Sequence of chain 1.A:
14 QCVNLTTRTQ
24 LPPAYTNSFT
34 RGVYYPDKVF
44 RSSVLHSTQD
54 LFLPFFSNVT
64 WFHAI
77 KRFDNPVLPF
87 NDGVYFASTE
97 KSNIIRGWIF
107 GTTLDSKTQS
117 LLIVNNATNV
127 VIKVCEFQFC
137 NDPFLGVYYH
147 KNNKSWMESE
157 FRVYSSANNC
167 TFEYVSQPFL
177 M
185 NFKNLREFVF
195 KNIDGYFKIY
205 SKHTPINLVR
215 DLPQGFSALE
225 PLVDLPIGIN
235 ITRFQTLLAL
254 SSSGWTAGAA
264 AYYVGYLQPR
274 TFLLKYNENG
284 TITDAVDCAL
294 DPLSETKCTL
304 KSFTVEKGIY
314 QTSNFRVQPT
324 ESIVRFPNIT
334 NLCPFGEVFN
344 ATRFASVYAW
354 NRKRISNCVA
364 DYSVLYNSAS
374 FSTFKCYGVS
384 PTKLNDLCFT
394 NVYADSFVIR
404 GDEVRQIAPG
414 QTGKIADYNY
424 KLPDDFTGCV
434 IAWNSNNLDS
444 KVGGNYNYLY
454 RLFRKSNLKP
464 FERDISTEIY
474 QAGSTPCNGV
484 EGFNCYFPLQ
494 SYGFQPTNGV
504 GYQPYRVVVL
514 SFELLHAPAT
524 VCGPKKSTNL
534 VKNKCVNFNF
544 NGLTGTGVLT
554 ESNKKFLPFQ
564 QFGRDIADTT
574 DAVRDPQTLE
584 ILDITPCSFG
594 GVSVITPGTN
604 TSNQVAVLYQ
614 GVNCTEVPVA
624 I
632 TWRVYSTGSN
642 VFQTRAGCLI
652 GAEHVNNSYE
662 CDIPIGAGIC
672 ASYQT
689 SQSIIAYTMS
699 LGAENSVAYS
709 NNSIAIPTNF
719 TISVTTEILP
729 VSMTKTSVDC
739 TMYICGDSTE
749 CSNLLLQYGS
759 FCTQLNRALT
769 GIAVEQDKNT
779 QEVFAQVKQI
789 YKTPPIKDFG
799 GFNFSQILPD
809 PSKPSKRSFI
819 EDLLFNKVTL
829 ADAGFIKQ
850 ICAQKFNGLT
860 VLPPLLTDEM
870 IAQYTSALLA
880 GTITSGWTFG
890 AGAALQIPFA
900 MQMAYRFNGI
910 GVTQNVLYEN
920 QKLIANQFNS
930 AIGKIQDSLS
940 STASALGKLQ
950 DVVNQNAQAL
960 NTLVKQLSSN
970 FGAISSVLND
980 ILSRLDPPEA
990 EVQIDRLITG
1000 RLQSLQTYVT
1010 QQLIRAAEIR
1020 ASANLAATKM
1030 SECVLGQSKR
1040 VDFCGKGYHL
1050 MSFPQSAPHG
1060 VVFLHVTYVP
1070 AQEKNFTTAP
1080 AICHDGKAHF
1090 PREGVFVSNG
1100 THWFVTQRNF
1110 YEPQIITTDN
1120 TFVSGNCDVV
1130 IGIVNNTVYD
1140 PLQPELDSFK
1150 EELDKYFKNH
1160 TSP

Binding-site contacts:
Ligand atom C2 contacts residue ASN137 of chain 1.A at 4.3 Å.
Ligand atom C1 contacts residue ASN137 of chain 1.A at 3.6 Å.
Ligand atom C1 contacts residue ASN17 of chain 1.A at 4.3 Å.
Ligand atom C4 contacts residue ASN137 of chain 1.A at 4.2 Å.
Ligand atom O4 contacts residue ASN137 of chain 1.A at 4.5 Å.
Ligand atom O5 contacts residue ASN137 of chain 1.A at 3.9 Å.
Ligand atom C5 contacts residue ASN137 of chain 1.A at 3.5 Å.
Ligand atom C3 contacts residue ASN137 of chain 1.A at 4.0 Å.

This protein binds this small molecule.
Small molecule (SMILES): CC(=O)N[C@H]1[C@H](O[C@H]2[C@H](O)[C@@H](NC(C)=O)CO[C@@H]2CO)O[C@H](CO)[C@@H](O)[C@@H]1O